Binding-site contacts:
Ligand atom C8 contacts residue HIS335 of chain 1.B at 3.5 Å.
Ligand atom C5 contacts residue ASN339 of chain 1.B at 3.7 Å.
Ligand atom C7 contacts residue PHE367 of chain 1.B at 4.2 Å (hydrophobic).
Ligand atom C2 contacts residue HIS335 of chain 1.B at 4.2 Å.
Ligand atom O5 contacts residue ASN339 of chain 1.B at 2.4 Å (h-bond).
Ligand atom C8 contacts residue PHE367 of chain 1.B at 3.7 Å (hydrophobic).
Ligand atom O7 contacts residue ASN339 of chain 1.B at 3.6 Å.
Ligand atom C8 contacts residue ASN339 of chain 1.B at 4.5 Å.
Ligand atom C7 contacts residue HIS335 of chain 1.B at 3.7 Å.
Ligand atom C4 contacts residue ASN339 of chain 1.B at 4.2 Å.
Ligand atom C1 contacts residue ASN339 of chain 1.B at 1.4 Å.
Ligand atom C2 contacts residue ASN339 of chain 1.B at 2.4 Å.
Ligand atom N2 contacts residue HIS335 of chain 1.B at 3.3 Å.
Ligand atom C3 contacts residue ASN339 of chain 1.B at 3.8 Å.
Ligand atom N2 contacts residue ASN339 of chain 1.B at 2.8 Å (h-bond).
Ligand atom C7 contacts residue ASN339 of chain 1.B at 3.4 Å.
Ligand atom O7 contacts residue PHE367 of chain 1.B at 4.5 Å.

Sequence of chain 1.B:
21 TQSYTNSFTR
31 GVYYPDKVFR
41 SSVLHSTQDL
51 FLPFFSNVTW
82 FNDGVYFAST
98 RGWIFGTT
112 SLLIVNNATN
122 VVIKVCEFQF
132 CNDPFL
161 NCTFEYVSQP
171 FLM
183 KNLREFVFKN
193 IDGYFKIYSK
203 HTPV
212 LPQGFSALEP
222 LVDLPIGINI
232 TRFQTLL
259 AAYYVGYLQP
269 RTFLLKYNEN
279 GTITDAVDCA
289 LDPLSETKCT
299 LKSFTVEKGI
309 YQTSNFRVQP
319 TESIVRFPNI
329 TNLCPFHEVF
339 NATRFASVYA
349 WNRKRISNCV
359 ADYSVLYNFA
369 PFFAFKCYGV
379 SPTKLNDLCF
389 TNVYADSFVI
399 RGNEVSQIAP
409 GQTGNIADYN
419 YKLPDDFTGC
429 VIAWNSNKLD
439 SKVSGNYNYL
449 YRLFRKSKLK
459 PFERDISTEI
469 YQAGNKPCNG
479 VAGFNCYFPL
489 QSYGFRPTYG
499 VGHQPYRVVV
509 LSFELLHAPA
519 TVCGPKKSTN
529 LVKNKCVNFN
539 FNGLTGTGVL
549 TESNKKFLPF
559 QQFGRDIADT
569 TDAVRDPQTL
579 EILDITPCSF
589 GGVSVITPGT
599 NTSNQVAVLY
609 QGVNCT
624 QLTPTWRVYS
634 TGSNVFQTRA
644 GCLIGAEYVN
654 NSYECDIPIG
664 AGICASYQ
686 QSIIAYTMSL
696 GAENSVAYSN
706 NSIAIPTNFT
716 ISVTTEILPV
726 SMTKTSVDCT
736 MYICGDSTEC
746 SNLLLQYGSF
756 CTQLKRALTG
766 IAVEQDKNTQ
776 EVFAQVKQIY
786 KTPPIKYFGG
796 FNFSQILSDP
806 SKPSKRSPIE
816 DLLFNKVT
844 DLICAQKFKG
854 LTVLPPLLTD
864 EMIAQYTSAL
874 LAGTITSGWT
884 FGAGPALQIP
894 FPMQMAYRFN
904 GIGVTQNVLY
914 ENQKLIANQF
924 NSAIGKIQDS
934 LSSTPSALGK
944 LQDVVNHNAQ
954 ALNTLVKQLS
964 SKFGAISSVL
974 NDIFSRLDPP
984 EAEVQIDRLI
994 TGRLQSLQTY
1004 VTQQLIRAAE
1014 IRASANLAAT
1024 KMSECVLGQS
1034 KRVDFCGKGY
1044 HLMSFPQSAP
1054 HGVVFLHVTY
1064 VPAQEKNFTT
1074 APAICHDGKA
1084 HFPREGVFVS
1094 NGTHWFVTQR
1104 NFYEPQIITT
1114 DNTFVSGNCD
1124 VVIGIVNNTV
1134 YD

The protein below binds the small molecule below.
Small molecule (SMILES): CC(=O)N[C@@H]1[C@@H](O)[C@H](O)[C@@H](CO)O[C@H]1O